Sequence of chain 2.B:
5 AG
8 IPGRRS

Sequence of chain 2.A:
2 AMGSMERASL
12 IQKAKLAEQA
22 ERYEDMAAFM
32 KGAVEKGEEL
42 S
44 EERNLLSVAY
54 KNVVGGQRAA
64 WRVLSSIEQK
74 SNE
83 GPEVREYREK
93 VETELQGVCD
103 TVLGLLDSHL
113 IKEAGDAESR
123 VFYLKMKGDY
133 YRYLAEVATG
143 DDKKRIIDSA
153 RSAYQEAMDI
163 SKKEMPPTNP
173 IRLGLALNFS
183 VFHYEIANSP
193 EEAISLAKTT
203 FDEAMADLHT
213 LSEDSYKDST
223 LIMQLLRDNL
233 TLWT

Binding-site contacts:
Ligand atom C12 contacts residue PRO172 of chain 2.A at 3.4 Å (hydrophobic).
Ligand atom C13 contacts residue LYS127 of chain 2.A at 4.3 Å.
Ligand atom C12 contacts residue LYS127 of chain 2.A at 2.9 Å.
Ligand atom O01 contacts residue ILE173 of chain 2.A at 4.2 Å.
Ligand atom C12 contacts residue ILE8 of chain 2.B at 3.7 Å (hydrophobic).
Ligand atom C07 contacts residue ILE224 of chain 2.A at 4.2 Å (hydrophobic).
Ligand atom C08 contacts residue ILE8 of chain 2.B at 4.5 Å (hydrophobic).
Ligand atom C10 contacts residue LYS127 of chain 2.A at 3.8 Å.
Ligand atom O01 contacts residue ASN47 of chain 2.A at 3.8 Å.
Ligand atom C08 contacts residue ILE224 of chain 2.A at 4.4 Å (hydrophobic).
Ligand atom C16 contacts residue PRO172 of chain 2.A at 4.5 Å (hydrophobic).
Ligand atom C07 contacts residue PRO172 of chain 2.A at 4.3 Å (hydrophobic).
Ligand atom O15 contacts residue ILE224 of chain 2.A at 3.9 Å.
Ligand atom C11 contacts residue LYS127 of chain 2.A at 2.5 Å.
Ligand atom C04 contacts residue ASP220 of chain 2.A at 4.0 Å.
Ligand atom C13 contacts residue ILE173 of chain 2.A at 4.4 Å (hydrophobic).
Ligand atom C13 contacts residue ILE224 of chain 2.A at 3.6 Å (hydrophobic).
Ligand atom C12 contacts residue ILE224 of chain 2.A at 4.4 Å (hydrophobic).
Ligand atom C12 contacts residue ILE173 of chain 2.A at 4.2 Å (hydrophobic).
Ligand atom C14 contacts residue LYS127 of chain 2.A at 1.4 Å.
Ligand atom C11 contacts residue ILE8 of chain 2.B at 3.9 Å (hydrophobic).
Ligand atom O01 contacts residue CSO43 of chain 2.A at 4.3 Å.
Ligand atom C02 contacts residue ASN47 of chain 2.A at 4.2 Å.
Ligand atom C03 contacts residue PRO172 of chain 2.A at 4.3 Å (hydrophobic).
Ligand atom C10 contacts residue ILE8 of chain 2.B at 3.9 Å (hydrophobic).
Ligand atom C13 contacts residue ILE8 of chain 2.B at 4.0 Å (hydrophobic).
Ligand atom C14 contacts residue ILE8 of chain 2.B at 4.1 Å (hydrophobic).
Ligand atom N06 contacts residue PRO172 of chain 2.A at 4.2 Å.
Ligand atom C11 contacts residue ILE173 of chain 2.A at 4.3 Å (hydrophobic).
Ligand atom C13 contacts residue PRO172 of chain 2.A at 3.4 Å (hydrophobic).
Ligand atom C09 contacts residue ILE8 of chain 2.B at 4.4 Å (hydrophobic).
Ligand atom C12 contacts residue GLY176 of chain 2.A at 3.8 Å.
Ligand atom C16 contacts residue ILE173 of chain 2.A at 4.3 Å (hydrophobic).

The small molecule below binds the protein below.
Small molecule (SMILES): O=Cc1ccc(C(=O)N2CCC[C@@H](O)C2)cc1